Binding-site contacts:
Ligand atom CA contacts residue PRO52 of chain 2.C at 3.4 Å (hydrophobic).
Ligand atom O contacts residue PHE39 of chain 2.C at 3.6 Å.
Ligand atom O contacts residue PRO53 of chain 2.C at 3.7 Å.
Ligand atom O contacts residue PRO52 of chain 2.C at 3.3 Å (h-bond).
Ligand atom N contacts residue GLN54 of chain 2.C at 3.7 Å.
Ligand atom C contacts residue PRO51 of chain 2.C at 3.7 Å (hydrophobic).
Ligand atom OXT contacts residue PRO51 of chain 2.C at 4.1 Å.
Ligand atom N contacts residue PRO52 of chain 2.C at 4.0 Å.
Ligand atom C contacts residue LEU31 of chain 2.C at 4.4 Å (hydrophobic).
Ligand atom OXT contacts residue LEU31 of chain 2.C at 4.0 Å.
Ligand atom CA contacts residue PRO53 of chain 2.C at 4.2 Å (hydrophobic).
Ligand atom O contacts residue THR50 of chain 2.C at 4.5 Å.
Ligand atom CA contacts residue GLN54 of chain 2.C at 4.0 Å.
Ligand atom O contacts residue PRO51 of chain 2.C at 2.9 Å (h-bond).
Ligand atom C contacts residue PRO52 of chain 2.C at 3.7 Å (hydrophobic).
Ligand atom CA contacts residue GLU29 of chain 2.C at 4.0 Å.

The small molecule below binds the protein below.
Small molecule (SMILES): NCC(=O)O

Sequence of chain 2.C:
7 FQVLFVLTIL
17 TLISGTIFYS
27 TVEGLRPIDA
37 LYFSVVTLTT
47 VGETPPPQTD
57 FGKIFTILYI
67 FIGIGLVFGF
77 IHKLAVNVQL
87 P